Binding-site contacts:
Ligand atom O5 contacts residue MET39 of chain 1.L at 3.6 Å (h-bond).
Ligand atom C1 contacts residue VAL43 of chain 1.TB at 3.7 Å (hydrophobic).
Ligand atom O4 contacts residue MET38 of chain 1.L at 4.0 Å.
Ligand atom C1 contacts residue VAL35 of chain 1.K at 4.2 Å (hydrophobic).
Ligand atom C3 contacts residue MET39 of chain 1.L at 3.8 Å (hydrophobic).
Ligand atom P1 contacts residue VAL43 of chain 1.TB at 4.3 Å.
Ligand atom C2 contacts residue LYS44 of chain 1.TB at 4.4 Å.
Ligand atom O1 contacts residue VAL43 of chain 1.TB at 2.9 Å (h-bond).
Ligand atom P1 contacts residue LYS44 of chain 1.TB at 4.0 Å.
Ligand atom P1 contacts residue MET38 of chain 1.L at 3.8 Å.
Ligand atom O2 contacts residue MET38 of chain 1.L at 2.9 Å (h-bond).
Ligand atom O3 contacts residue LYS44 of chain 1.TB at 3.3 Å.
Ligand atom O4 contacts residue LYS44 of chain 1.TB at 4.0 Å.
Ligand atom C2 contacts residue VAL32 of chain 1.K at 3.9 Å (hydrophobic).
Ligand atom C4 contacts residue MET39 of chain 1.L at 4.0 Å (hydrophobic).
Ligand atom O1 contacts residue LYS44 of chain 1.TB at 3.4 Å.
Ligand atom C1 contacts residue VAL32 of chain 1.K at 4.4 Å (hydrophobic).
Ligand atom C2 contacts residue VAL43 of chain 1.TB at 3.4 Å (hydrophobic).
Ligand atom O3 contacts residue MET39 of chain 1.L at 4.0 Å.
Ligand atom O5 contacts residue LYS44 of chain 1.TB at 3.4 Å.
Ligand atom O3 contacts residue MET38 of chain 1.L at 3.5 Å (h-bond).
Ligand atom C3 contacts residue MET38 of chain 1.L at 3.5 Å (hydrophobic).
Ligand atom O2 contacts residue VAL32 of chain 1.K at 3.3 Å.

Sequence of chain 1.L:
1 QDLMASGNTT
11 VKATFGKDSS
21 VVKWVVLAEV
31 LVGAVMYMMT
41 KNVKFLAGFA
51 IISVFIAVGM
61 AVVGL

Sequence of chain 1.TB:
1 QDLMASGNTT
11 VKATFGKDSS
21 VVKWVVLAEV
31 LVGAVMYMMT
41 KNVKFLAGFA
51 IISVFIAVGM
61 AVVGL

The protein below binds the small molecule below.
Small molecule (SMILES): CCOP(=O)(O)OC[C@H](O)CO

Sequence of chain 1.K:
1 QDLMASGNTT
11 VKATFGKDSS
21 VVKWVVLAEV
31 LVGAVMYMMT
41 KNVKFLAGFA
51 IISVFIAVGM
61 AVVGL